Binding-site contacts:
Ligand atom O1 contacts residue HIS113 of chain 1.A at 3.6 Å.
Ligand atom C10 contacts residue HIS173 of chain 1.A at 3.1 Å.
Ligand atom O1 contacts residue HIS110 of chain 1.A at 3.1 Å (h-bond).
Ligand atom O4 contacts residue HIS110 of chain 1.A at 3.5 Å.
Ligand atom O2 contacts residue ZN1 of chain 1.C at 3.8 Å.
Ligand atom C10 contacts residue HIS110 of chain 1.A at 3.3 Å.
Ligand atom O1 contacts residue ASP112 of chain 1.A at 3.1 Å (salt-bridge).
Ligand atom O2 contacts residue ZN1 of chain 1.B at 2.1 Å.
Ligand atom C10 contacts residue PHE212 of chain 1.A at 3.5 Å (hydrophobic).
Ligand atom O1 contacts residue ZN1 of chain 1.B at 2.9 Å.
Ligand atom C6 contacts residue HIS110 of chain 1.A at 3.8 Å.
Ligand atom O2 contacts residue ASP112 of chain 1.A at 2.3 Å (salt-bridge).
Ligand atom O1 contacts residue ZN1 of chain 1.C at 2.0 Å.
Ligand atom C4 contacts residue TYR198 of chain 1.A at 3.7 Å (hydrophobic).
Ligand atom C5 contacts residue HIS110 of chain 1.A at 3.7 Å.
Ligand atom C3 contacts residue ASP112 of chain 1.A at 3.2 Å.
Ligand atom O2 contacts residue ASP195 of chain 1.A at 3.2 Å (salt-bridge).
Ligand atom O3 contacts residue HIS239 of chain 1.A at 3.6 Å.
Ligand atom C1 contacts residue ASP112 of chain 1.A at 3.6 Å.
Ligand atom O2 contacts residue HIS239 of chain 1.A at 3.0 Å (h-bond).
Ligand atom O1 contacts residue HIS173 of chain 1.A at 3.7 Å.
Ligand atom C4 contacts residue ZN1 of chain 1.B at 2.9 Å.
Ligand atom C4 contacts residue ASP195 of chain 1.A at 3.4 Å.
Ligand atom C9 contacts residue GLY211 of chain 1.A at 3.6 Å.
Ligand atom O1 contacts residue ASP195 of chain 1.A at 2.8 Å (salt-bridge).
Ligand atom C4 contacts residue ZN1 of chain 1.C at 3.1 Å.
Ligand atom O4 contacts residue ASP112 of chain 1.A at 3.8 Å.
Ligand atom C1 contacts residue CYS18 of chain 1.A at 3.8 Å (hydrophobic).
Ligand atom C1 contacts residue LEU20 of chain 1.A at 3.6 Å (hydrophobic).
Ligand atom C10 contacts residue GLY211 of chain 1.A at 3.8 Å.
Ligand atom C8 contacts residue HIS110 of chain 1.A at 3.4 Å.
Ligand atom O2 contacts residue HIS113 of chain 1.A at 3.6 Å (h-bond).
Ligand atom C8 contacts residue HIS173 of chain 1.A at 3.5 Å.
Ligand atom O3 contacts residue ASP112 of chain 1.A at 2.7 Å (salt-bridge).
Ligand atom O4 contacts residue PHE111 of chain 1.A at 3.7 Å.
Ligand atom C2 contacts residue LEU20 of chain 1.A at 3.5 Å (hydrophobic).
Ligand atom O2 contacts residue TYR198 of chain 1.A at 3.8 Å.
Ligand atom O1 contacts residue HIS108 of chain 1.A at 3.6 Å (h-bond).
Ligand atom C4 contacts residue ASP112 of chain 1.A at 2.8 Å.
Ligand atom C2 contacts residue TYR198 of chain 1.A at 3.7 Å (hydrophobic).

Sequence of chain 1.A:
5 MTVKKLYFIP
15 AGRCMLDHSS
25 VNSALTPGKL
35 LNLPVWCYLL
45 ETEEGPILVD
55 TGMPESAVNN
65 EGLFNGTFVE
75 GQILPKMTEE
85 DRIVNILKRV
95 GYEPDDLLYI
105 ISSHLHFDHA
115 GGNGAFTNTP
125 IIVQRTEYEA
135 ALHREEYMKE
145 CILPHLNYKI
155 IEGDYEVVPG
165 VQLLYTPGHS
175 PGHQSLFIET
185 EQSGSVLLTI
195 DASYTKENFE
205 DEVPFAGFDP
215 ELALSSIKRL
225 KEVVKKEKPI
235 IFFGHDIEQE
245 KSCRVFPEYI

A small-molecule ligand and the protein it binds are described below.
Small molecule (SMILES): CCCCCC(=O)N[C@@H](CCO)C(=O)O